Sequence of chain 29.A:
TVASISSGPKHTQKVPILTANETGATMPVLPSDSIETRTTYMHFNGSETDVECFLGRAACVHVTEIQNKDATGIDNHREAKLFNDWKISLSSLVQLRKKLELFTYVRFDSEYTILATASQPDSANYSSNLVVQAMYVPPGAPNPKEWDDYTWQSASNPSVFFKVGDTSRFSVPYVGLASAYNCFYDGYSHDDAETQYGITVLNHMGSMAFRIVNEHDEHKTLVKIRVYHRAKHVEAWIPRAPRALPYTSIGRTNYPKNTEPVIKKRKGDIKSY

A small-molecule ligand and the protein it binds are described below.
Small molecule (SMILES): Cc1cc(CCCCCCCOc2ccc(C3=N[C@@H](C)CO3)cc2)on1

Sequence of chain 29.C:
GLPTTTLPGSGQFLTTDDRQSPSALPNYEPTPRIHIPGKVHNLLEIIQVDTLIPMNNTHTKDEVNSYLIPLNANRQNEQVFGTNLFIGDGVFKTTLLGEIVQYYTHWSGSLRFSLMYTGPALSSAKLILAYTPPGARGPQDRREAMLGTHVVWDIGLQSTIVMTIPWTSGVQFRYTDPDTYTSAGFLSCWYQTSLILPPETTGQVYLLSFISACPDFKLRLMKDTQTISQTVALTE

Binding-site contacts:
Ligand atom C31 contacts residue VAL176 of chain 29.A at 3.3 Å (hydrophobic).
Ligand atom C5C contacts residue ILE104 of chain 29.A at 3.6 Å (hydrophobic).
Ligand atom C7C contacts residue TYR128 of chain 29.A at 3.6 Å (hydrophobic).
Ligand atom C3C contacts residue TYR128 of chain 29.A at 3.9 Å (hydrophobic).
Ligand atom C4C contacts residue TYR152 of chain 29.A at 3.8 Å (hydrophobic).
Ligand atom C31 contacts residue ALA150 of chain 29.A at 3.5 Å (hydrophobic).
Ligand atom C3 contacts residue PRO174 of chain 29.A at 3.8 Å (hydrophobic).
Ligand atom C5 contacts residue PHE186 of chain 29.A at 3.5 Å (hydrophobic).
Ligand atom C5C contacts residue TYR128 of chain 29.A at 3.5 Å (hydrophobic).
Ligand atom O1 contacts residue TYR152 of chain 29.A at 3.9 Å.
Ligand atom C3C contacts residue VAL188 of chain 29.A at 3.3 Å (hydrophobic).
Ligand atom C6C contacts residue MET221 of chain 29.A at 3.7 Å (hydrophobic).
Ligand atom C6C contacts residue VAL191 of chain 29.A at 3.2 Å (hydrophobic).
Ligand atom C5 contacts residue TYR152 of chain 29.A at 3.8 Å (hydrophobic).
Ligand atom C31 contacts residue PRO174 of chain 29.A at 3.4 Å (hydrophobic).
Ligand atom C1C contacts residue TYR152 of chain 29.A at 4.0 Å (hydrophobic).
Ligand atom O1 contacts residue ALA24 of chain 29.C at 3.6 Å.
Ligand atom C2B contacts residue MET221 of chain 29.A at 3.6 Å (hydrophobic).
Ligand atom N2 contacts residue PRO174 of chain 29.A at 3.9 Å.
Ligand atom C7C contacts residue TYR197 of chain 29.A at 3.8 Å (hydrophobic).
Ligand atom O1B contacts residue ILE104 of chain 29.A at 3.8 Å.
Ligand atom CM1 contacts residue SER107 of chain 29.A at 3.6 Å.
Ligand atom O1B contacts residue MET221 of chain 29.A at 3.4 Å.
Ligand atom C5B contacts residue LEU106 of chain 29.A at 3.7 Å (hydrophobic).
Ligand atom O1B contacts residue TYR128 of chain 29.A at 3.9 Å.
Ligand atom O1 contacts residue PHE186 of chain 29.A at 3.5 Å.
Ligand atom C4 contacts residue PHE186 of chain 29.A at 3.6 Å (hydrophobic).
Ligand atom N2 contacts residue ALA24 of chain 29.C at 3.4 Å.
Ligand atom C3 contacts residue PHE186 of chain 29.A at 3.8 Å (hydrophobic).
Ligand atom C3B contacts residue MET221 of chain 29.A at 4.0 Å (hydrophobic).
Ligand atom C5B contacts residue TYR197 of chain 29.A at 3.7 Å (hydrophobic).
Ligand atom O1 contacts residue VAL188 of chain 29.A at 3.8 Å.
Ligand atom C1B contacts residue MET221 of chain 29.A at 4.0 Å (hydrophobic).
Ligand atom C4 contacts residue TYR152 of chain 29.A at 3.9 Å (hydrophobic).
Ligand atom C4 contacts residue MET224 of chain 29.A at 3.8 Å (hydrophobic).
Ligand atom C4C contacts residue ILE104 of chain 29.A at 3.7 Å (hydrophobic).
Ligand atom C6B contacts residue TYR197 of chain 29.A at 3.6 Å (hydrophobic).
Ligand atom N2 contacts residue PHE186 of chain 29.A at 3.7 Å.
Ligand atom C2C contacts residue VAL188 of chain 29.A at 3.2 Å (hydrophobic).
Ligand atom C31 contacts residue SER175 of chain 29.A at 3.6 Å.